Sequence of chain 1.C:
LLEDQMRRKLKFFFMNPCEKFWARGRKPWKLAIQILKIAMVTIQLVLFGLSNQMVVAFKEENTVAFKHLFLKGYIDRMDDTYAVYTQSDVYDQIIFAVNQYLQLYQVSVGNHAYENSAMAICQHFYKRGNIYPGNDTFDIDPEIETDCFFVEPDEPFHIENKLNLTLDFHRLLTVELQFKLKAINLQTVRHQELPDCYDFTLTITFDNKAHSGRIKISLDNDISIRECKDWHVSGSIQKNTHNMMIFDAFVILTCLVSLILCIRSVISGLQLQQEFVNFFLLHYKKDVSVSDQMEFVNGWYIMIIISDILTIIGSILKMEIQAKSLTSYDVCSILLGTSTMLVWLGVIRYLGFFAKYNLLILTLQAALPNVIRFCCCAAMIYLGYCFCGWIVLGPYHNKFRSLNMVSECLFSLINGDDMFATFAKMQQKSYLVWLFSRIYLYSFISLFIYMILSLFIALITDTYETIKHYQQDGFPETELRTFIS

Sequence of chain 1.D:
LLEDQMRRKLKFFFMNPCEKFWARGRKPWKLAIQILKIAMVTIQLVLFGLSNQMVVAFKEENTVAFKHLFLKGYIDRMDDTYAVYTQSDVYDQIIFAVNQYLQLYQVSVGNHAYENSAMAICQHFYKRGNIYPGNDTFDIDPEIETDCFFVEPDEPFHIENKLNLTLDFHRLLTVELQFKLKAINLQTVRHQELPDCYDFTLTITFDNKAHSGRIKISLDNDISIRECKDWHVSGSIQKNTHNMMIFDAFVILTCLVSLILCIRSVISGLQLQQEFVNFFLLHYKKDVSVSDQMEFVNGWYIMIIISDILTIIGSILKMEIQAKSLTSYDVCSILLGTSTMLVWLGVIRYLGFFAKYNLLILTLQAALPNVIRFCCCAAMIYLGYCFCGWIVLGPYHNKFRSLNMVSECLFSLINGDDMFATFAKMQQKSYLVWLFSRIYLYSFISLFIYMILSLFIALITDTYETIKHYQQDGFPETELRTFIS

A small-molecule ligand and the protein it binds are described below.
Small molecule (SMILES): CC(C)CCC[C@@H](C)[C@H]1CC[C@H]2[C@@H]3CC=C4C[C@@H](OC(=O)CCC(=O)O)CC[C@]4(C)[C@H]3CC[C@]12C

Binding-site contacts:
Ligand atom CAY contacts residue ASN445 of chain 1.D at 4.2 Å.
Ligand atom CAU contacts residue ILE480 of chain 1.C at 3.6 Å (hydrophobic).
Ligand atom OAG contacts residue ASN445 of chain 1.D at 3.0 Å (h-bond).
Ligand atom CAC contacts residue SER484 of chain 1.C at 4.3 Å.
Ligand atom CAA contacts residue Y011 of chain 1.Z at 3.3 Å.
Ligand atom CAU contacts residue TYR483 of chain 1.C at 3.8 Å (hydrophobic).
Ligand atom CAN contacts residue SER487 of chain 1.C at 3.9 Å.
Ligand atom CAL contacts residue TYR472 of chain 1.C at 3.2 Å (hydrophobic).
Ligand atom OAW contacts residue Y011 of chain 1.Z at 3.4 Å (h-bond).
Ligand atom CAX contacts residue TRP475 of chain 1.C at 3.8 Å (hydrophobic).
Ligand atom CAN contacts residue TYR483 of chain 1.C at 3.9 Å (hydrophobic).
Ligand atom CAC contacts residue ILE480 of chain 1.C at 3.7 Å (hydrophobic).
Ligand atom CBA contacts residue Y011 of chain 1.Z at 3.3 Å.
Ligand atom CAN contacts residue SER484 of chain 1.C at 4.3 Å.
Ligand atom CBC contacts residue LEU476 of chain 1.C at 3.8 Å (hydrophobic).
Ligand atom CAL contacts residue TRP475 of chain 1.C at 3.4 Å (hydrophobic).
Ligand atom OAG contacts residue Y011 of chain 1.Z at 3.8 Å.
Ligand atom CAS contacts residue TYR483 of chain 1.C at 3.6 Å (hydrophobic).
Ligand atom OAF contacts residue ASN445 of chain 1.D at 3.9 Å.
Ligand atom OAG contacts residue TRP475 of chain 1.C at 3.4 Å.
Ligand atom CAY contacts residue TRP475 of chain 1.C at 4.1 Å (hydrophobic).
Ligand atom CAB contacts residue CYS416 of chain 1.D at 4.2 Å (hydrophobic).
Ligand atom OAF contacts residue TRP475 of chain 1.C at 3.3 Å.
Ligand atom CAE contacts residue TYR483 of chain 1.C at 4.0 Å (hydrophobic).
Ligand atom CAS contacts residue ARG479 of chain 1.C at 3.9 Å.
Ligand atom CAV contacts residue LEU476 of chain 1.C at 4.2 Å (hydrophobic).
Ligand atom CAY contacts residue Y011 of chain 1.Z at 3.2 Å.
Ligand atom CAN contacts residue Y011 of chain 1.Z at 4.0 Å.
Ligand atom CAD contacts residue Y011 of chain 1.Z at 3.7 Å.
Ligand atom CAM contacts residue Y011 of chain 1.Z at 3.0 Å.
Ligand atom CAT contacts residue ARG479 of chain 1.C at 4.0 Å.
Ligand atom CAI contacts residue Y011 of chain 1.Z at 4.3 Å.
Ligand atom CAE contacts residue Y011 of chain 1.Z at 3.5 Å.
Ligand atom CAT contacts residue LEU476 of chain 1.C at 4.2 Å (hydrophobic).
Ligand atom CAR contacts residue LEU476 of chain 1.C at 4.0 Å (hydrophobic).
Ligand atom CAA contacts residue SER487 of chain 1.C at 4.1 Å.
Ligand atom CAU contacts residue ARG479 of chain 1.C at 4.3 Å.
Ligand atom CAR contacts residue TRP475 of chain 1.C at 4.3 Å (hydrophobic).
Ligand atom CAL contacts residue Y011 of chain 1.Z at 4.2 Å.
Ligand atom CAM contacts residue TYR472 of chain 1.C at 3.5 Å (hydrophobic).